This protein binds this small molecule.
Small molecule (SMILES): CC(=O)N[C@@H]1[C@@H](O)[C@H](O)[C@@H](CO)O[C@H]1O

Binding-site contacts:
Ligand atom C6 contacts residue GLY648 of chain 1.B at 4.0 Å.
Ligand atom C4 contacts residue ASN644 of chain 1.B at 4.2 Å.
Ligand atom C8 contacts residue THR60 of chain 1.B at 3.4 Å.
Ligand atom C3 contacts residue ASN644 of chain 1.B at 3.8 Å.
Ligand atom C8 contacts residue THR63 of chain 1.B at 4.4 Å.
Ligand atom O6 contacts residue SER646 of chain 1.B at 4.3 Å.
Ligand atom O5 contacts residue SER646 of chain 1.B at 3.7 Å.
Ligand atom C7 contacts residue ASN644 of chain 1.B at 3.2 Å.
Ligand atom C7 contacts residue ALA59 of chain 1.B at 3.8 Å (hydrophobic).
Ligand atom C3 contacts residue ASN58 of chain 1.B at 4.0 Å.
Ligand atom C5 contacts residue ASN644 of chain 1.B at 3.6 Å.
Ligand atom C2 contacts residue ASN644 of chain 1.B at 2.5 Å.
Ligand atom N2 contacts residue PHE62 of chain 1.B at 4.5 Å.
Ligand atom C8 contacts residue ALA59 of chain 1.B at 3.8 Å (hydrophobic).
Ligand atom C5 contacts residue ALA59 of chain 1.B at 4.3 Å (hydrophobic).
Ligand atom C8 contacts residue PHE62 of chain 1.B at 4.4 Å (hydrophobic).
Ligand atom O3 contacts residue THR60 of chain 1.B at 4.3 Å.
Ligand atom C6 contacts residue SER646 of chain 1.B at 3.7 Å.
Ligand atom O3 contacts residue ALA59 of chain 1.B at 4.2 Å.
Ligand atom O7 contacts residue ASN644 of chain 1.B at 3.3 Å (h-bond).
Ligand atom O3 contacts residue ASN58 of chain 1.B at 4.2 Å.
Ligand atom C2 contacts residue ALA59 of chain 1.B at 3.7 Å (hydrophobic).
Ligand atom O4 contacts residue ASN58 of chain 1.B at 3.8 Å.
Ligand atom C1 contacts residue SER646 of chain 1.B at 3.9 Å.
Ligand atom O5 contacts residue ASN644 of chain 1.B at 2.4 Å (h-bond).
Ligand atom N2 contacts residue THR60 of chain 1.B at 4.3 Å.
Ligand atom N2 contacts residue ALA59 of chain 1.B at 2.9 Å (h-bond).
Ligand atom N2 contacts residue ASN644 of chain 1.B at 2.9 Å (h-bond).
Ligand atom C1 contacts residue ASN644 of chain 1.B at 1.4 Å.
Ligand atom C1 contacts residue ALA59 of chain 1.B at 4.1 Å (hydrophobic).
Ligand atom C3 contacts residue ALA59 of chain 1.B at 3.7 Å (hydrophobic).
Ligand atom C5 contacts residue SER646 of chain 1.B at 3.6 Å.
Ligand atom C8 contacts residue ASN644 of chain 1.B at 4.4 Å.

Sequence of chain 1.B:
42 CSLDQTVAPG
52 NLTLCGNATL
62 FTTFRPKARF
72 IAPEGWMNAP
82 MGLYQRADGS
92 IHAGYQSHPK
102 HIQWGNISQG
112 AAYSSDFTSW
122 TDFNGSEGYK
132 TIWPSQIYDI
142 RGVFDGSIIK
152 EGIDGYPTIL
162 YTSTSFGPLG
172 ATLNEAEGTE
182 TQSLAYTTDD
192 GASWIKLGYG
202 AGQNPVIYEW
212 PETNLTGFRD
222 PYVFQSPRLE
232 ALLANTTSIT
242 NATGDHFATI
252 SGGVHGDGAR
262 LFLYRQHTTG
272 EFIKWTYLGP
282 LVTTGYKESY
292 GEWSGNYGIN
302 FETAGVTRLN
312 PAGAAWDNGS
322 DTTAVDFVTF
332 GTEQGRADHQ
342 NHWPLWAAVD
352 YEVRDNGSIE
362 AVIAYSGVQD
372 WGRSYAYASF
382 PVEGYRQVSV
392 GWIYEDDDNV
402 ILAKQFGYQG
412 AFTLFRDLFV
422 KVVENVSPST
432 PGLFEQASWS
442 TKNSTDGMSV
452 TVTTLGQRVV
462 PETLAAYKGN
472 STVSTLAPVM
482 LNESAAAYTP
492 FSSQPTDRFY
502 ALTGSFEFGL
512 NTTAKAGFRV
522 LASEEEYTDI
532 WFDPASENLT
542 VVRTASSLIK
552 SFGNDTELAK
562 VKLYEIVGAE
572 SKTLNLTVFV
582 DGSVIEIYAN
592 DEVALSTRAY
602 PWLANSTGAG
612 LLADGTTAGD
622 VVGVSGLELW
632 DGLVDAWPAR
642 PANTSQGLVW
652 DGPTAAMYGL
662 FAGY